Sequence of chain 1.D:
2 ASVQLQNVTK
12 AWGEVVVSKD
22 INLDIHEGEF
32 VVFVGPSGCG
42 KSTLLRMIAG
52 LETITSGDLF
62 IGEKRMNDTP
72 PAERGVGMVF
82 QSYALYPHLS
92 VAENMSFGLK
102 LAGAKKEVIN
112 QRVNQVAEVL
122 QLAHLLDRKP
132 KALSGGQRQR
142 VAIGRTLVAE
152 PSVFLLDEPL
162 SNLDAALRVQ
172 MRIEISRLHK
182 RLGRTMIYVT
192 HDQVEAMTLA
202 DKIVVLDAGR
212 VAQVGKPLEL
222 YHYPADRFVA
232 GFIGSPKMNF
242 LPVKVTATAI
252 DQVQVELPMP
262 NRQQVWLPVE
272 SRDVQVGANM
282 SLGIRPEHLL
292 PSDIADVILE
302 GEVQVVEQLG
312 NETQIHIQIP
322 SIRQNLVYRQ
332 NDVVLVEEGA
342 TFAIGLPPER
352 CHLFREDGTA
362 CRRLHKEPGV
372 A

This protein binds this small molecule.
Small molecule (SMILES): Nc1ncnc2c1ncn2[C@@H]1O[C@H](CO[P](=O)(O)O[P](=O)(O)NP(=O)(O)O)[C@@H](O)[C@H]1O

Binding-site contacts:
Ligand atom O3A contacts residue GLY39 of chain 1.E at 3.5 Å.
Ligand atom O2A contacts residue GLY41 of chain 1.E at 3.2 Å.
Ligand atom C6 contacts residue ALA133 of chain 1.D at 3.5 Å (hydrophobic).
Ligand atom O1B contacts residue CYS40 of chain 1.E at 3.3 Å (h-bond).
Ligand atom N3B contacts residue GLY39 of chain 1.E at 2.7 Å (h-bond).
Ligand atom PG contacts residue MG1 of chain 1.J at 3.4 Å.
Ligand atom C2 contacts residue TRP13 of chain 1.E at 3.5 Å (hydrophobic).
Ligand atom O2' contacts residue ARG129 of chain 1.D at 2.7 Å (salt-bridge).
Ligand atom C3' contacts residue GLN138 of chain 1.D at 3.5 Å.
Ligand atom N3 contacts residue TRP13 of chain 1.E at 3.4 Å.
Ligand atom O1G contacts residue MG1 of chain 1.J at 2.2 Å.
Ligand atom O2' contacts residue GLN138 of chain 1.D at 3.3 Å (h-bond).
Ligand atom PB contacts residue MG1 of chain 1.J at 3.5 Å.
Ligand atom O3G contacts residue HIS192 of chain 1.E at 2.9 Å (h-bond).
Ligand atom O2G contacts residue SER38 of chain 1.E at 2.6 Å (h-bond).
Ligand atom O2G contacts residue SER135 of chain 1.D at 2.7 Å (h-bond).
Ligand atom O3G contacts residue GLU159 of chain 1.E at 2.8 Å (salt-bridge).
Ligand atom O1G contacts residue GLN82 of chain 1.E at 3.1 Å (h-bond).
Ligand atom O2B contacts residue SER43 of chain 1.E at 3.0 Å (h-bond).
Ligand atom O1A contacts residue SER135 of chain 1.D at 3.3 Å.
Ligand atom O3G contacts residue LYS42 of chain 1.E at 3.5 Å (salt-bridge).
Ligand atom O3' contacts residue GLN138 of chain 1.D at 2.8 Å (h-bond).
Ligand atom O2A contacts residue THR44 of chain 1.E at 2.9 Å (h-bond).
Ligand atom O2B contacts residue MG1 of chain 1.J at 2.1 Å.
Ligand atom O2A contacts residue LYS42 of chain 1.E at 3.3 Å (salt-bridge).
Ligand atom N3B contacts residue LYS42 of chain 1.E at 3.5 Å (salt-bridge).
Ligand atom O1B contacts residue GLY41 of chain 1.E at 2.9 Å (h-bond).
Ligand atom C4 contacts residue TRP13 of chain 1.E at 3.5 Å (hydrophobic).
Ligand atom O1G contacts residue SER135 of chain 1.D at 3.6 Å.
Ligand atom O2G contacts residue GLY137 of chain 1.D at 3.0 Å (h-bond).
Ligand atom O2A contacts residue SER43 of chain 1.E at 3.1 Å (h-bond).
Ligand atom O3' contacts residue GLY39 of chain 1.E at 3.0 Å (h-bond).
Ligand atom C2' contacts residue GLN138 of chain 1.D at 3.5 Å.
Ligand atom O1G contacts residue GLY136 of chain 1.D at 3.4 Å (h-bond).
Ligand atom O4' contacts residue VAL18 of chain 1.E at 3.2 Å.
Ligand atom O3A contacts residue SER135 of chain 1.D at 3.4 Å.
Ligand atom O5' contacts residue THR44 of chain 1.E at 3.4 Å (h-bond).
Ligand atom O1B contacts residue LYS42 of chain 1.E at 2.7 Å (salt-bridge).
Ligand atom O2' contacts residue LEU126 of chain 1.D at 3.5 Å.
Ligand atom PG contacts residue SER135 of chain 1.D at 3.5 Å.

Sequence of chain 1.E:
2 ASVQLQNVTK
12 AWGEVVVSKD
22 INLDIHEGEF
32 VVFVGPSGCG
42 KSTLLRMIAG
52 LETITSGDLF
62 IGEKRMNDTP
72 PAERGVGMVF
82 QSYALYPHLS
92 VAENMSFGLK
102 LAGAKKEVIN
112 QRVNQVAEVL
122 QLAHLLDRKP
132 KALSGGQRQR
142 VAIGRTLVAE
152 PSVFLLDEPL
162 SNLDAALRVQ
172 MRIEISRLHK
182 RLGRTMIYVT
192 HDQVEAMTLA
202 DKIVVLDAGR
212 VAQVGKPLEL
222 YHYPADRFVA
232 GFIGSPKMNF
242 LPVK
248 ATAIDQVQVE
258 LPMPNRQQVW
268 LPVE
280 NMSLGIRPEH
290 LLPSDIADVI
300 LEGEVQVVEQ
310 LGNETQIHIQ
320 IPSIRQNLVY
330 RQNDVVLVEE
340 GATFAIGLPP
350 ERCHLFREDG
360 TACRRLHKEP